Sequence of chain 2.A:
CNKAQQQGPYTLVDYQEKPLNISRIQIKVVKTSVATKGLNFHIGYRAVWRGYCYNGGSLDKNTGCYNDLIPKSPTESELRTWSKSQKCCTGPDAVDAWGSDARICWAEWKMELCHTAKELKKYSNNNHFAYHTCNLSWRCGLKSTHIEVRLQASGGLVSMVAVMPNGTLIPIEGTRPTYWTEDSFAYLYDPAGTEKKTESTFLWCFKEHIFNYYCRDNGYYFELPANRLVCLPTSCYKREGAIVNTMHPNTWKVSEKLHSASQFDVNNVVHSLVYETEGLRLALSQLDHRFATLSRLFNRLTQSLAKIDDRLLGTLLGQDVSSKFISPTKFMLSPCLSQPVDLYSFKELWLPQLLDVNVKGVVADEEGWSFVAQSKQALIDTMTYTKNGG

Binding-site contacts:
Ligand atom O6 contacts residue GLU185 of chain 2.A at 3.3 Å (salt-bridge).
Ligand atom C6 contacts residue MET167 of chain 2.A at 3.9 Å (hydrophobic).
Ligand atom C7 contacts residue ASN169 of chain 2.A at 3.1 Å.
Ligand atom C5 contacts residue THR171 of chain 2.A at 4.2 Å.
Ligand atom C1 contacts residue MET167 of chain 2.A at 4.5 Å (hydrophobic).
Ligand atom C1 contacts residue THR171 of chain 2.A at 3.2 Å.
Ligand atom C2 contacts residue ASN169 of chain 2.A at 2.4 Å.
Ligand atom C4 contacts residue ASN169 of chain 2.A at 4.2 Å.
Ligand atom N2 contacts residue ASN169 of chain 2.A at 2.9 Å (h-bond).
Ligand atom C5 contacts residue MET167 of chain 2.A at 3.8 Å (hydrophobic).
Ligand atom O5 contacts residue THR171 of chain 2.A at 4.1 Å.
Ligand atom C3 contacts residue THR171 of chain 2.A at 3.6 Å.
Ligand atom O7 contacts residue ASN169 of chain 2.A at 2.9 Å (h-bond).
Ligand atom C7 contacts residue THR171 of chain 2.A at 4.3 Å.
Ligand atom C6 contacts residue GLU185 of chain 2.A at 3.3 Å.
Ligand atom O5 contacts residue MET167 of chain 2.A at 4.0 Å.
Ligand atom C2 contacts residue THR171 of chain 2.A at 3.5 Å.
Ligand atom O5 contacts residue ASN169 of chain 2.A at 2.4 Å (h-bond).
Ligand atom C4 contacts residue THR171 of chain 2.A at 4.5 Å.
Ligand atom C3 contacts residue ASN169 of chain 2.A at 3.8 Å.
Ligand atom C8 contacts residue ASN169 of chain 2.A at 4.2 Å.
Ligand atom C5 contacts residue ASN169 of chain 2.A at 3.7 Å.
Ligand atom N2 contacts residue THR171 of chain 2.A at 3.3 Å (h-bond).
Ligand atom C1 contacts residue ASN169 of chain 2.A at 1.4 Å.

The protein below binds the small molecule below.
Small molecule (SMILES): CC(=O)N[C@@H]1[C@@H](O)[C@H](O)[C@@H](CO)O[C@H]1O